Binding-site contacts:
Ligand atom CS contacts residue PRO247 of chain 1.B at 3.6 Å (hydrophobic).
Ligand atom C4 contacts residue ILE200 of chain 1.B at 3.5 Å (hydrophobic).
Ligand atom N7 contacts residue TYR363 of chain 1.B at 2.6 Å (h-bond).
Ligand atom O4' contacts residue PHE256 of chain 1.B at 3.6 Å.
Ligand atom N1 contacts residue LEU227 of chain 1.B at 2.8 Å (h-bond).
Ligand atom O3' contacts residue ASP199 of chain 1.B at 2.7 Å (salt-bridge).
Ligand atom S5' contacts residue N4P1 of chain 1.P at 3.4 Å.
Ligand atom C8 contacts residue TYR363 of chain 1.B at 3.4 Å (hydrophobic).
Ligand atom C5 contacts residue PHE256 of chain 1.B at 3.7 Å (hydrophobic).
Ligand atom N6 contacts residue ARG228 of chain 1.B at 3.6 Å (salt-bridge).
Ligand atom C5' contacts residue ASP179 of chain 1.B at 3.5 Å.
Ligand atom C1' contacts residue ASP199 of chain 1.B at 3.5 Å.
Ligand atom O2' contacts residue ASP199 of chain 1.B at 2.6 Å (salt-bridge).
Ligand atom C3' contacts residue ASP199 of chain 1.B at 3.5 Å.
Ligand atom C3' contacts residue GLN147 of chain 1.B at 3.7 Å.
Ligand atom C4 contacts residue PHE256 of chain 1.B at 3.6 Å (hydrophobic).
Ligand atom N6 contacts residue LEU362 of chain 1.B at 3.5 Å.
Ligand atom C6 contacts residue LEU227 of chain 1.B at 3.7 Å (hydrophobic).
Ligand atom C5 contacts residue ILE200 of chain 1.B at 3.5 Å (hydrophobic).
Ligand atom S5' contacts residue ASP146 of chain 1.B at 3.4 Å (salt-bridge).
Ligand atom O3' contacts residue ASP179 of chain 1.B at 2.9 Å (salt-bridge).
Ligand atom O2' contacts residue PHE145 of chain 1.B at 3.7 Å.
Ligand atom O3' contacts residue LEU204 of chain 1.B at 3.4 Å.
Ligand atom O3' contacts residue ASP178 of chain 1.B at 3.6 Å (salt-bridge).
Ligand atom N3 contacts residue ILE200 of chain 1.B at 3.3 Å (h-bond).
Ligand atom C2 contacts residue ILE200 of chain 1.B at 3.5 Å (hydrophobic).
Ligand atom N1 contacts residue ASP226 of chain 1.B at 3.6 Å.
Ligand atom C2 contacts residue PHE225 of chain 1.B at 3.2 Å (hydrophobic).
Ligand atom C5 contacts residue TYR363 of chain 1.B at 3.6 Å (hydrophobic).
Ligand atom C6 contacts residue ASP226 of chain 1.B at 3.7 Å.
Ligand atom C8 contacts residue PHE145 of chain 1.B at 3.4 Å (hydrophobic).
Ligand atom N1 contacts residue ILE200 of chain 1.B at 3.7 Å.
Ligand atom N6 contacts residue ASP226 of chain 1.B at 2.9 Å (salt-bridge).
Ligand atom C2' contacts residue ASP199 of chain 1.B at 3.5 Å.
Ligand atom S5' contacts residue PHE145 of chain 1.B at 3.6 Å.
Ligand atom O2' contacts residue GLN147 of chain 1.B at 2.8 Å (h-bond).
Ligand atom N9 contacts residue ILE200 of chain 1.B at 3.7 Å.
Ligand atom C5' contacts residue ASP245 of chain 1.B at 3.5 Å.
Ligand atom C2 contacts residue LEU227 of chain 1.B at 3.6 Å (hydrophobic).
Ligand atom N1 contacts residue PHE225 of chain 1.B at 3.5 Å (h-bond).

A protein and the small-molecule ligand that binds it are described below.
Small molecule (SMILES): CSC[C@H]1O[C@@H](n2cnc3c(N)ncnc32)[C@H](O)[C@@H]1O

Sequence of chain 1.B:
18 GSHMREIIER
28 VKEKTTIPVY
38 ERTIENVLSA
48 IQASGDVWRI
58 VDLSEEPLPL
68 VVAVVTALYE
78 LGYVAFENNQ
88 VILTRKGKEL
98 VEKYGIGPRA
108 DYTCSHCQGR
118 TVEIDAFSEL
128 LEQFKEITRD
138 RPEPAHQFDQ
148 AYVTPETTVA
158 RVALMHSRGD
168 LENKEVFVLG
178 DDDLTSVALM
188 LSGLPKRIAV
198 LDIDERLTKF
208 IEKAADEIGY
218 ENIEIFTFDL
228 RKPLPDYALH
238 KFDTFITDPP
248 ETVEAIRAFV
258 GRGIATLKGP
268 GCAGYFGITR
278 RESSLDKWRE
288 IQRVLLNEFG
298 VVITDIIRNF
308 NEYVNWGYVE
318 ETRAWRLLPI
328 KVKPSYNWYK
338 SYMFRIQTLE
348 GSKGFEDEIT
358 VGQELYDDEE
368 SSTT